Binding-site contacts:
Ligand atom CD2 contacts residue THR43 of chain 2.A at 3.7 Å.
Ligand atom CZ3 contacts residue GLU44 of chain 2.A at 4.3 Å.
Ligand atom NE1 contacts residue THR43 of chain 2.A at 4.1 Å.
Ligand atom CB contacts residue THR43 of chain 2.A at 3.8 Å.
Ligand atom C contacts residue ASN2 of chain 2.A at 3.4 Å.
Ligand atom O contacts residue GLN41 of chain 2.B at 4.1 Å.
Ligand atom CZ2 contacts residue GLU44 of chain 2.A at 3.6 Å.
Ligand atom CE2 contacts residue GLU44 of chain 2.A at 3.5 Å.
Ligand atom CA contacts residue SER1 of chain 2.A at 4.2 Å.
Ligand atom C contacts residue SER1 of chain 2.A at 3.8 Å.
Ligand atom CE3 contacts residue ARG20 of chain 2.A at 3.5 Å.
Ligand atom N contacts residue SER1 of chain 2.A at 3.4 Å (h-bond).
Ligand atom CH2 contacts residue GLU44 of chain 2.A at 4.0 Å.
Ligand atom CA contacts residue PHE42 of chain 2.A at 4.4 Å (hydrophobic).
Ligand atom CG contacts residue PHE42 of chain 2.A at 4.2 Å (hydrophobic).
Ligand atom CD2 contacts residue GLU44 of chain 2.A at 3.6 Å.
Ligand atom CE3 contacts residue THR43 of chain 2.A at 4.0 Å.
Ligand atom CB contacts residue PHE42 of chain 2.A at 3.5 Å (hydrophobic).
Ligand atom OXT contacts residue GLN41 of chain 2.B at 2.5 Å (h-bond).
Ligand atom CB contacts residue ARG20 of chain 2.A at 4.0 Å.
Ligand atom O contacts residue PHE42 of chain 2.A at 4.3 Å.
Ligand atom CE3 contacts residue GLU44 of chain 2.A at 4.2 Å.
Ligand atom CE2 contacts residue THR43 of chain 2.A at 4.1 Å.
Ligand atom CD2 contacts residue ARG20 of chain 2.A at 4.3 Å.
Ligand atom O contacts residue SER1 of chain 2.A at 2.7 Å (h-bond).
Ligand atom CG contacts residue ARG20 of chain 2.A at 4.4 Å.
Ligand atom C contacts residue PHE42 of chain 2.A at 4.3 Å (hydrophobic).
Ligand atom C contacts residue GLN41 of chain 2.B at 3.6 Å.
Ligand atom CZ3 contacts residue ARG20 of chain 2.A at 3.8 Å.
Ligand atom CD1 contacts residue THR43 of chain 2.A at 3.7 Å.
Ligand atom OXT contacts residue ASN2 of chain 2.A at 3.0 Å (h-bond).
Ligand atom CG contacts residue GLU44 of chain 2.A at 3.7 Å.
Ligand atom CD1 contacts residue PHE42 of chain 2.A at 4.4 Å (hydrophobic).
Ligand atom O contacts residue ASN2 of chain 2.A at 3.0 Å (h-bond).
Ligand atom OXT contacts residue PHE42 of chain 2.A at 4.3 Å.
Ligand atom CG contacts residue THR43 of chain 2.A at 3.5 Å.
Ligand atom NE1 contacts residue GLU44 of chain 2.A at 3.4 Å (salt-bridge).
Ligand atom CD1 contacts residue GLU44 of chain 2.A at 3.5 Å.

Sequence of chain 2.B:
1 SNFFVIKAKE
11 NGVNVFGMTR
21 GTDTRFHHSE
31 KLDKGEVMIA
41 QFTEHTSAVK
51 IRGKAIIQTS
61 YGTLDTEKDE

This protein binds this small molecule.
Small molecule (SMILES): N[C@@H](Cc1c[nH]c2ccccc12)C(=O)O

Sequence of chain 2.A:
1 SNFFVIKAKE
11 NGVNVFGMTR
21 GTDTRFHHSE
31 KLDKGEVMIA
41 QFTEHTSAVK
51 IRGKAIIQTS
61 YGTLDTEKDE